Binding-site contacts:
Ligand atom O5 contacts residue ASN52 of chain 1.B at 2.3 Å (h-bond).
Ligand atom C6 contacts residue LEU55 of chain 1.B at 3.9 Å (hydrophobic).
Ligand atom O7 contacts residue ASN52 of chain 1.B at 3.5 Å (h-bond).
Ligand atom C5 contacts residue ASN52 of chain 1.B at 3.6 Å.
Ligand atom N2 contacts residue ASN52 of chain 1.B at 3.1 Å (h-bond).
Ligand atom O5 contacts residue THR54 of chain 1.B at 3.4 Å (h-bond).
Ligand atom C6 contacts residue THR54 of chain 1.B at 4.0 Å.
Ligand atom C3 contacts residue ASN52 of chain 1.B at 3.9 Å.
Ligand atom C1 contacts residue THR54 of chain 1.B at 3.4 Å.
Ligand atom C7 contacts residue ASN52 of chain 1.B at 3.5 Å.
Ligand atom O6 contacts residue LEU55 of chain 1.B at 3.5 Å.
Ligand atom C1 contacts residue ASN52 of chain 1.B at 1.4 Å.
Ligand atom C4 contacts residue ASN52 of chain 1.B at 4.3 Å.
Ligand atom C2 contacts residue ASN52 of chain 1.B at 2.6 Å.
Ligand atom C5 contacts residue THR54 of chain 1.B at 3.4 Å.
Ligand atom O5 contacts residue LEU55 of chain 1.B at 3.8 Å.
Ligand atom O6 contacts residue THR54 of chain 1.B at 3.3 Å (h-bond).

Sequence of chain 1.B:
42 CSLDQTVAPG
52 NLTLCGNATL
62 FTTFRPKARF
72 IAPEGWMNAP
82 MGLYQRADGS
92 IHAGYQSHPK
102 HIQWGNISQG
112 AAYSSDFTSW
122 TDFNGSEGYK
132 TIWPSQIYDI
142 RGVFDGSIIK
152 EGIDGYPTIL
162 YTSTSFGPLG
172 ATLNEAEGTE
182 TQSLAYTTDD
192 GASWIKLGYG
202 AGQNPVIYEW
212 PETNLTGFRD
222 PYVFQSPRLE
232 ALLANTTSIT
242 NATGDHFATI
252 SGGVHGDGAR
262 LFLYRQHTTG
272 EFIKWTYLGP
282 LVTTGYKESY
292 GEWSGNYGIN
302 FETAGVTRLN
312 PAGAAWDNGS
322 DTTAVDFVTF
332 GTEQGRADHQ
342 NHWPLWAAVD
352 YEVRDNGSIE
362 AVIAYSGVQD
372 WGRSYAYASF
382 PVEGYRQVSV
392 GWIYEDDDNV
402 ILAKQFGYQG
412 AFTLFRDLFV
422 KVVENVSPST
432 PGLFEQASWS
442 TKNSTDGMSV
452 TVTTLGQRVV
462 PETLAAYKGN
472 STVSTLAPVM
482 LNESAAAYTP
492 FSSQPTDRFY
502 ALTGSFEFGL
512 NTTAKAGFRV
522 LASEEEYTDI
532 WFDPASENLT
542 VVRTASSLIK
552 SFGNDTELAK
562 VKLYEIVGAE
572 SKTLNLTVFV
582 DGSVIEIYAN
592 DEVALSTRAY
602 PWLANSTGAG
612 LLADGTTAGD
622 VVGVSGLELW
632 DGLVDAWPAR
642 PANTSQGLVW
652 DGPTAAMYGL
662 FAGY

The small molecule below binds the protein below.
Small molecule (SMILES): CC(=O)N[C@@H]1[C@@H](O)[C@H](O)[C@@H](CO)O[C@H]1O